Binding-site contacts:
Ligand atom F16 contacts residue GLN182 of chain 1.B at 3.6 Å.
Ligand atom C18 contacts residue GLN182 of chain 1.B at 3.9 Å.
Ligand atom C09 contacts residue GLU296 of chain 1.B at 3.9 Å.
Ligand atom N01 contacts residue GLU296 of chain 1.B at 2.6 Å (salt-bridge).
Ligand atom C03 contacts residue HEM1 of chain 1.G at 3.2 Å.
Ligand atom C16 contacts residue GLN182 of chain 1.B at 3.4 Å.
Ligand atom F15 contacts residue ARG185 of chain 1.B at 3.3 Å.
Ligand atom C06 contacts residue GLU296 of chain 1.B at 3.4 Å.
Ligand atom N01 contacts residue PRO269 of chain 1.B at 3.9 Å.
Ligand atom C14 contacts residue GLN182 of chain 1.B at 3.5 Å.
Ligand atom C08 contacts residue HEM1 of chain 1.G at 3.8 Å.
Ligand atom C03 contacts residue TRP291 of chain 1.B at 3.7 Å (hydrophobic).
Ligand atom C07 contacts residue SER289 of chain 1.B at 3.9 Å.
Ligand atom C07 contacts residue HEM1 of chain 1.G at 3.3 Å.
Ligand atom C13 contacts residue GLN182 of chain 1.B at 3.6 Å.
Ligand atom F16 contacts residue TYR292 of chain 1.B at 3.2 Å.
Ligand atom C12 contacts residue HEM1 of chain 1.G at 3.6 Å.
Ligand atom C08 contacts residue GLU296 of chain 1.B at 3.3 Å.
Ligand atom C03 contacts residue PRO269 of chain 1.B at 3.9 Å (hydrophobic).
Ligand atom C05 contacts residue VAL271 of chain 1.B at 3.7 Å (hydrophobic).
Ligand atom C07 contacts residue PHE288 of chain 1.B at 3.7 Å (hydrophobic).
Ligand atom F16 contacts residue TYR266 of chain 1.B at 3.8 Å.
Ligand atom C07 contacts residue GLY290 of chain 1.B at 3.7 Å.
Ligand atom N02 contacts residue GLU296 of chain 1.B at 2.7 Å (salt-bridge).
Ligand atom C09 contacts residue VAL271 of chain 1.B at 3.9 Å (hydrophobic).
Ligand atom C02 contacts residue GLU296 of chain 1.B at 3.5 Å.
Ligand atom C02 contacts residue HEM1 of chain 1.G at 3.6 Å.
Ligand atom N02 contacts residue TYR292 of chain 1.B at 3.6 Å.
Ligand atom C17 contacts residue HEM1 of chain 1.G at 3.5 Å.
Ligand atom F15 contacts residue TYR266 of chain 1.B at 3.1 Å.
Ligand atom N02 contacts residue TRP291 of chain 1.B at 2.6 Å (h-bond).
Ligand atom N02 contacts residue HEM1 of chain 1.G at 3.4 Å.
Ligand atom F15 contacts residue GLN182 of chain 1.B at 3.6 Å.
Ligand atom C02 contacts residue TRP291 of chain 1.B at 3.5 Å (hydrophobic).
Ligand atom C15 contacts residue GLN182 of chain 1.B at 3.4 Å.
Ligand atom N02 contacts residue MET293 of chain 1.B at 3.8 Å.
Ligand atom C22 contacts residue H4B1 of chain 1.H at 3.9 Å.
Ligand atom C04 contacts residue HEM1 of chain 1.G at 3.8 Å.
Ligand atom C14 contacts residue ARG185 of chain 1.B at 3.9 Å.
Ligand atom C02 contacts residue PRO269 of chain 1.B at 3.8 Å (hydrophobic).

This small molecule binds to this protein.
Small molecule (SMILES): Cc1cc(N)nc(CCc2cc(CCCN(C)C)cc(F)c2F)c1

Sequence of chain 1.B:
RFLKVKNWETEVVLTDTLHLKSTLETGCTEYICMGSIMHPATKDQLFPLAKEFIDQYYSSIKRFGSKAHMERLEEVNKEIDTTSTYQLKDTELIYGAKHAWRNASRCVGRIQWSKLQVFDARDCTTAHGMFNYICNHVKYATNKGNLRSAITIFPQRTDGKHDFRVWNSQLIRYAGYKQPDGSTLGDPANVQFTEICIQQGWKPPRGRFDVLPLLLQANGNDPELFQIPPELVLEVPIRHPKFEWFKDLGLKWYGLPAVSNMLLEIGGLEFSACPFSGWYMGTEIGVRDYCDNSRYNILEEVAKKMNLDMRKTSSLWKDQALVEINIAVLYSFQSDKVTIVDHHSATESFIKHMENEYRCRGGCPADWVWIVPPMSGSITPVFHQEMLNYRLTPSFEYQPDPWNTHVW